Binding-site contacts:
Ligand atom C3 contacts residue ASN246 of chain 3.A at 3.8 Å.
Ligand atom C1 contacts residue ASN249 of chain 3.A at 4.3 Å.
Ligand atom C2 contacts residue ASN246 of chain 3.A at 2.5 Å.
Ligand atom C4 contacts residue ASN246 of chain 3.A at 4.2 Å.
Ligand atom C8 contacts residue THR248 of chain 3.A at 4.0 Å.
Ligand atom O5 contacts residue THR248 of chain 3.A at 3.2 Å (h-bond).
Ligand atom C6 contacts residue THR248 of chain 3.A at 4.3 Å.
Ligand atom O5 contacts residue ASN246 of chain 3.A at 2.4 Å (h-bond).
Ligand atom O6 contacts residue ASN249 of chain 3.A at 4.1 Å.
Ligand atom N2 contacts residue ASN246 of chain 3.A at 2.9 Å (h-bond).
Ligand atom C8 contacts residue ASN246 of chain 3.A at 3.9 Å.
Ligand atom C5 contacts residue ASN246 of chain 3.A at 3.7 Å.
Ligand atom C7 contacts residue ASN246 of chain 3.A at 3.6 Å.
Ligand atom O7 contacts residue ASN246 of chain 3.A at 4.5 Å.
Ligand atom O6 contacts residue THR248 of chain 3.A at 4.5 Å.
Ligand atom C1 contacts residue THR248 of chain 3.A at 3.1 Å.
Ligand atom C1 contacts residue ASN246 of chain 3.A at 1.4 Å.
Ligand atom C5 contacts residue THR248 of chain 3.A at 3.6 Å.
Ligand atom O5 contacts residue ASN249 of chain 3.A at 3.8 Å.
Ligand atom C2 contacts residue THR248 of chain 3.A at 4.4 Å.

The small molecule below binds the protein below.
Small molecule (SMILES): CC(=O)N[C@@H]1[C@@H](O)[C@H](O)[C@@H](CO)O[C@H]1O

Sequence of chain 3.A:
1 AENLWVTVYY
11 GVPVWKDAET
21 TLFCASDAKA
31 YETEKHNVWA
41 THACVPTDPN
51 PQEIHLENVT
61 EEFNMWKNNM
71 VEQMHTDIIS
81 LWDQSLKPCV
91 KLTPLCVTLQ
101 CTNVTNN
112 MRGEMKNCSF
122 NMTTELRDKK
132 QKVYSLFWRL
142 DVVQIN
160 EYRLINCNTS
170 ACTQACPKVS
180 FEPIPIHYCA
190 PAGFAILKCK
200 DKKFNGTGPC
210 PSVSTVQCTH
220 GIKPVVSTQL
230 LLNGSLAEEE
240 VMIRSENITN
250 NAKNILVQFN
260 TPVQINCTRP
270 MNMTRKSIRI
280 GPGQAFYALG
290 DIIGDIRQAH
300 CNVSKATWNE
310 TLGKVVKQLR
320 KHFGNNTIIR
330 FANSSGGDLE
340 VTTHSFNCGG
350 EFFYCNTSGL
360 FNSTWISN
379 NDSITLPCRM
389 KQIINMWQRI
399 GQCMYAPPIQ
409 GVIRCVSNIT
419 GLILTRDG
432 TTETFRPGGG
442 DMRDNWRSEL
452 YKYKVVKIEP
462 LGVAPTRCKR